Sequence of chain 1.B:
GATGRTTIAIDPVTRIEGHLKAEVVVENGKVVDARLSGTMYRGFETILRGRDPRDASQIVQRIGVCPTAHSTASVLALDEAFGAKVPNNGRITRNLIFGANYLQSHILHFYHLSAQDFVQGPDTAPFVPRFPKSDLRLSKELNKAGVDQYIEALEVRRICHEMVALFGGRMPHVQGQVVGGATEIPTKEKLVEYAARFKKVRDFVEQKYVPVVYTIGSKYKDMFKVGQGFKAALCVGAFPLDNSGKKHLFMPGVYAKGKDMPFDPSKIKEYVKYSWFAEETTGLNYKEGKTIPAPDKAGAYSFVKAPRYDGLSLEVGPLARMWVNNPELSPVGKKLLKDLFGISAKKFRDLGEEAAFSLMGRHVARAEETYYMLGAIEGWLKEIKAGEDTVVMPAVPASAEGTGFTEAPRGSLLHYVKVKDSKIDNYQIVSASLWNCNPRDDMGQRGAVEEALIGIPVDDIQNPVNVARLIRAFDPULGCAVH

Binding-site contacts:
Ligand atom N2 contacts residue CYS75 of chain 1.B at 3.3 Å.
Ligand atom N1 contacts residue ARG419 of chain 1.B at 3.7 Å.
Ligand atom FE contacts residue CYS489 of chain 1.B at 2.3 Å.
Ligand atom C1 contacts residue ALA441 of chain 1.B at 3.9 Å (hydrophobic).
Ligand atom FE contacts residue NI1 of chain 1.I at 2.3 Å.
Ligand atom C1 contacts residue CYS489 of chain 1.B at 2.9 Å (hydrophobic).
Ligand atom C1 contacts residue SEC486 of chain 1.B at 2.9 Å.
Ligand atom N1 contacts residue SER442 of chain 1.B at 2.7 Å (h-bond).
Ligand atom C2 contacts residue CYS75 of chain 1.B at 2.9 Å (hydrophobic).
Ligand atom O3 contacts residue CYS489 of chain 1.B at 4.0 Å.
Ligand atom O3 contacts residue ALA417 of chain 1.B at 3.3 Å.
Ligand atom C1 contacts residue ARG419 of chain 1.B at 3.9 Å.
Ligand atom N2 contacts residue H2S1 of chain 1.K at 3.9 Å.
Ligand atom O3 contacts residue SER440 of chain 1.B at 3.8 Å.
Ligand atom C1 contacts residue SER442 of chain 1.B at 3.8 Å.
Ligand atom N1 contacts residue CYS489 of chain 1.B at 3.4 Å.
Ligand atom FE contacts residue H2S1 of chain 1.K at 3.4 Å.
Ligand atom C2 contacts residue H2S1 of chain 1.K at 3.4 Å.
Ligand atom O3 contacts residue ALA441 of chain 1.B at 3.5 Å (h-bond).
Ligand atom FE contacts residue SEC486 of chain 1.B at 3.4 Å.
Ligand atom N1 contacts residue NI1 of chain 1.I at 4.0 Å.
Ligand atom O3 contacts residue HIS79 of chain 1.B at 4.0 Å.
Ligand atom C2 contacts residue SEC486 of chain 1.B at 3.8 Å.
Ligand atom N2 contacts residue ARG419 of chain 1.B at 3.0 Å (salt-bridge).
Ligand atom C3 contacts residue CYS489 of chain 1.B at 3.1 Å (hydrophobic).
Ligand atom C3 contacts residue ALA417 of chain 1.B at 3.4 Å (hydrophobic).
Ligand atom C1 contacts residue CYS75 of chain 1.B at 4.0 Å (hydrophobic).
Ligand atom C1 contacts residue H2S1 of chain 1.K at 3.9 Å.
Ligand atom C1 contacts residue NI1 of chain 1.I at 3.1 Å.
Ligand atom N2 contacts residue PRO418 of chain 1.B at 3.4 Å.
Ligand atom FE contacts residue CYS75 of chain 1.B at 2.2 Å.
Ligand atom C2 contacts residue NI1 of chain 1.I at 3.3 Å.
Ligand atom N2 contacts residue ALA417 of chain 1.B at 3.3 Å.
Ligand atom C3 contacts residue HIS79 of chain 1.B at 3.8 Å.
Ligand atom C2 contacts residue ARG419 of chain 1.B at 3.6 Å.
Ligand atom C2 contacts residue ALA417 of chain 1.B at 3.5 Å (hydrophobic).
Ligand atom N1 contacts residue SEC486 of chain 1.B at 3.0 Å (h-bond).
Ligand atom N1 contacts residue ALA441 of chain 1.B at 3.5 Å.
Ligand atom C3 contacts residue CYS75 of chain 1.B at 3.4 Å (hydrophobic).
Ligand atom O3 contacts residue LEU422 of chain 1.B at 3.6 Å.

A protein and the small-molecule ligand that binds it are described below.
Small molecule (SMILES): N#C[Fe](=C=O)C#N